Sequence of chain 4.MA:
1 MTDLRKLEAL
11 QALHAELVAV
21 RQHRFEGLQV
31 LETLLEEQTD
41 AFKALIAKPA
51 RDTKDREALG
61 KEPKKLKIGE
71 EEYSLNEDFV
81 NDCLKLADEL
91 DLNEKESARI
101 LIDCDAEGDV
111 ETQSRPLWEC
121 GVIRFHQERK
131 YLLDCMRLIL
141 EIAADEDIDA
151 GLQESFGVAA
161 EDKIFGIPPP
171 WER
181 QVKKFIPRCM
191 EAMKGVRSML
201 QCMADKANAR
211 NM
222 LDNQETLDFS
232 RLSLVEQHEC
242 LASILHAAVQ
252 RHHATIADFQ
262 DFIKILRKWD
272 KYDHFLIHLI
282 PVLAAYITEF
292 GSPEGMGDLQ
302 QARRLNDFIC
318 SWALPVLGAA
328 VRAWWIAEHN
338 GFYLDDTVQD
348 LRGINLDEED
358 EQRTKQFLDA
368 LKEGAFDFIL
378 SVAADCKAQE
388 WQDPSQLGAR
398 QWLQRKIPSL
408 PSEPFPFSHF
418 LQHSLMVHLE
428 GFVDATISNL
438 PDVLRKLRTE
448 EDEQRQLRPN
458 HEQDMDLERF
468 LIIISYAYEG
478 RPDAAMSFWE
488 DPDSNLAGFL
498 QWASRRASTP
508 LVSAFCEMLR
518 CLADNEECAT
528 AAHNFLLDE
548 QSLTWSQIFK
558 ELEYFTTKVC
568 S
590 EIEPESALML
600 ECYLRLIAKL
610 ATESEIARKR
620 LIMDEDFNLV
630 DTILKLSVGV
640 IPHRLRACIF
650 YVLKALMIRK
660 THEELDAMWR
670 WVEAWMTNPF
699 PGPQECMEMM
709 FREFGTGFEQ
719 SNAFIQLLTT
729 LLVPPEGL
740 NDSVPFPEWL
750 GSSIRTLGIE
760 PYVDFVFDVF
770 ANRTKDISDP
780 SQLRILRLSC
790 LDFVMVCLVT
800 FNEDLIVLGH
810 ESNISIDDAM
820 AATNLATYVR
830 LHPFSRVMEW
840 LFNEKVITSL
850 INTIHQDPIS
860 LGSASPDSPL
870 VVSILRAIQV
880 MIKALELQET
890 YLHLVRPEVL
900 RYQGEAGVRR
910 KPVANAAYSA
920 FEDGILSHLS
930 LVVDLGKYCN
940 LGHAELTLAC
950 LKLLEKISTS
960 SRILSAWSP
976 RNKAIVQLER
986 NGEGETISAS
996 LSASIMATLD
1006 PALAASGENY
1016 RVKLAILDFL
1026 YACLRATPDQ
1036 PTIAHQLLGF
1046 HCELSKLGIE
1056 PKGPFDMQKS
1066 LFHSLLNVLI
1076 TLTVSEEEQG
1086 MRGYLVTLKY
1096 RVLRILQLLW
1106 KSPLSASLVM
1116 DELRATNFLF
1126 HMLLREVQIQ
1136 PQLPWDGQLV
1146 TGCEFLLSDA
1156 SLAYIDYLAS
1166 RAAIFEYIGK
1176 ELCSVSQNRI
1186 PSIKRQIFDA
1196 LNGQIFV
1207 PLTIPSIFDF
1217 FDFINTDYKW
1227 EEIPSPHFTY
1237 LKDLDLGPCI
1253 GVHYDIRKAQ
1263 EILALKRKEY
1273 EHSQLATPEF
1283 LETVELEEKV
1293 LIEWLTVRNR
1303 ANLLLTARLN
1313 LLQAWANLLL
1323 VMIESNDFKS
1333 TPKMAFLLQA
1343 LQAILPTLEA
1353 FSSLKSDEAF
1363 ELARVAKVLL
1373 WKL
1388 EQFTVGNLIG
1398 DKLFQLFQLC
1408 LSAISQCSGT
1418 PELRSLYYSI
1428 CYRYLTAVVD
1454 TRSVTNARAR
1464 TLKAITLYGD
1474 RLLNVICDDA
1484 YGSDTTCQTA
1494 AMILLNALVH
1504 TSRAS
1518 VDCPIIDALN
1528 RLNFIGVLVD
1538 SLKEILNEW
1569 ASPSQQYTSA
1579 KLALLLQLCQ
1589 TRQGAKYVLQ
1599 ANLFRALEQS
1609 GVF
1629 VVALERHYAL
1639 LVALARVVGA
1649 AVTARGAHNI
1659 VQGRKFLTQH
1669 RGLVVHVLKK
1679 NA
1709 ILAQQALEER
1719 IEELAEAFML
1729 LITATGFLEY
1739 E

Binding-site contacts:
Ligand atom CB contacts residue PHE496 of chain 4.MA at 3.9 Å (hydrophobic).
Ligand atom CG contacts residue ASN492 of chain 4.MA at 4.3 Å.
Ligand atom CD2 contacts residue PRO438 of chain 4.MA at 4.4 Å (hydrophobic).
Ligand atom CD1 contacts residue PRO438 of chain 4.MA at 4.4 Å (hydrophobic).
Ligand atom O contacts residue ARG442 of chain 4.MA at 4.3 Å.
Ligand atom CD2 contacts residue ARG442 of chain 4.MA at 3.5 Å.
Ligand atom CD1 contacts residue ASN492 of chain 4.MA at 3.9 Å.
Ligand atom N contacts residue ARG442 of chain 4.MA at 4.2 Å.
Ligand atom CA contacts residue ASN492 of chain 4.MA at 3.3 Å.
Ligand atom CE1 contacts residue PHE496 of chain 4.MA at 3.6 Å (hydrophobic).
Ligand atom CD1 contacts residue PHE496 of chain 4.MA at 3.7 Å (hydrophobic).
Ligand atom CE2 contacts residue PRO438 of chain 4.MA at 3.7 Å (hydrophobic).
Ligand atom N contacts residue ASN492 of chain 4.MA at 3.3 Å (h-bond).
Ligand atom CB contacts residue GLY495 of chain 4.MA at 3.9 Å.
Ligand atom CB contacts residue ASN492 of chain 4.MA at 3.8 Å.
Ligand atom N contacts residue SER491 of chain 4.MA at 4.1 Å.
Ligand atom CD1 contacts residue ILE434 of chain 4.MA at 4.1 Å (hydrophobic).
Ligand atom O contacts residue ASN492 of chain 4.MA at 4.2 Å.
Ligand atom C contacts residue ASN492 of chain 4.MA at 4.0 Å.
Ligand atom CG contacts residue PHE496 of chain 4.MA at 4.0 Å (hydrophobic).
Ligand atom CZ contacts residue PRO438 of chain 4.MA at 3.4 Å (hydrophobic).
Ligand atom CE2 contacts residue ARG442 of chain 4.MA at 3.6 Å.
Ligand atom CE1 contacts residue ILE434 of chain 4.MA at 3.9 Å (hydrophobic).
Ligand atom C contacts residue ARG442 of chain 4.MA at 4.4 Å.
Ligand atom O contacts residue PRO438 of chain 4.MA at 4.0 Å.
Ligand atom CG contacts residue GLY495 of chain 4.MA at 4.4 Å.
Ligand atom CE1 contacts residue PRO438 of chain 4.MA at 3.8 Å (hydrophobic).
Ligand atom CA contacts residue ARG442 of chain 4.MA at 3.6 Å.
Ligand atom CZ contacts residue PHE496 of chain 4.MA at 3.9 Å (hydrophobic).

The protein below binds the small molecule below.
Small molecule (SMILES): N[C@@H](Cc1ccccc1)C(=O)NCC=O